Binding-site contacts:
Ligand atom C7 contacts residue LEU99 of chain 1.A at 4.0 Å (hydrophobic).
Ligand atom C8 contacts residue LEU99 of chain 1.A at 4.0 Å (hydrophobic).
Ligand atom C8 contacts residue TRP157 of chain 1.A at 3.7 Å (hydrophobic).
Ligand atom C3 contacts residue TRP157 of chain 1.A at 3.9 Å (hydrophobic).
Ligand atom C2 contacts residue ASN188 of chain 1.A at 3.5 Å.
Ligand atom O1 contacts residue TRP219 of chain 1.A at 3.3 Å.
Ligand atom O2 contacts residue ILE119 of chain 1.A at 3.9 Å.
Ligand atom C9 contacts residue THR161 of chain 1.A at 3.6 Å.
Ligand atom F2 contacts residue LEU195 of chain 1.A at 3.6 Å.
Ligand atom S1 contacts residue PHE122 of chain 1.A at 3.9 Å.
Ligand atom F1 contacts residue GLU192 of chain 1.A at 3.2 Å.
Ligand atom C4 contacts residue TRP219 of chain 1.A at 3.8 Å (hydrophobic).
Ligand atom C6 contacts residue ILE119 of chain 1.A at 4.0 Å (hydrophobic).
Ligand atom O1 contacts residue ASN191 of chain 1.A at 3.4 Å (h-bond).
Ligand atom O1 contacts residue ASN188 of chain 1.A at 3.3 Å (h-bond).
Ligand atom C6 contacts residue GLY118 of chain 1.A at 3.8 Å.
Ligand atom C4 contacts residue PHE122 of chain 1.A at 3.6 Å (hydrophobic).
Ligand atom C3 contacts residue ASN188 of chain 1.A at 3.2 Å.
Ligand atom F3 contacts residue TRP150 of chain 1.A at 3.8 Å.
Ligand atom F2 contacts residue PHE122 of chain 1.A at 3.8 Å.
Ligand atom C9 contacts residue ASN188 of chain 1.A at 3.4 Å.
Ligand atom F3 contacts residue PHE122 of chain 1.A at 3.4 Å.
Ligand atom O2 contacts residue ASN191 of chain 1.A at 2.8 Å (h-bond).
Ligand atom C5 contacts residue ILE119 of chain 1.A at 3.9 Å (hydrophobic).
Ligand atom C9 contacts residue PHE122 of chain 1.A at 3.8 Å (hydrophobic).
Ligand atom C8 contacts residue THR161 of chain 1.A at 3.2 Å.
Ligand atom C9 contacts residue TRP157 of chain 1.A at 4.0 Å (hydrophobic).
Ligand atom C7 contacts residue THR161 of chain 1.A at 3.9 Å.
Ligand atom S1 contacts residue ASN188 of chain 1.A at 4.0 Å.
Ligand atom O2 contacts residue PHE122 of chain 1.A at 3.7 Å.
Ligand atom C2 contacts residue MET154 of chain 1.A at 3.8 Å (hydrophobic).
Ligand atom C5 contacts residue GLY118 of chain 1.A at 4.0 Å.
Ligand atom N1 contacts residue ASN188 of chain 1.A at 4.0 Å.
Ligand atom C5 contacts residue TRP219 of chain 1.A at 3.8 Å (hydrophobic).
Ligand atom N1 contacts residue PHE122 of chain 1.A at 3.3 Å.
Ligand atom C5 contacts residue PHE122 of chain 1.A at 3.8 Å (hydrophobic).
Ligand atom F1 contacts residue TRP150 of chain 1.A at 3.4 Å.
Ligand atom F3 contacts residue TRP157 of chain 1.A at 3.4 Å.
Ligand atom S1 contacts residue ASN191 of chain 1.A at 3.6 Å.
Ligand atom F1 contacts residue PHE196 of chain 1.A at 3.9 Å.

Sequence of chain 1.A:
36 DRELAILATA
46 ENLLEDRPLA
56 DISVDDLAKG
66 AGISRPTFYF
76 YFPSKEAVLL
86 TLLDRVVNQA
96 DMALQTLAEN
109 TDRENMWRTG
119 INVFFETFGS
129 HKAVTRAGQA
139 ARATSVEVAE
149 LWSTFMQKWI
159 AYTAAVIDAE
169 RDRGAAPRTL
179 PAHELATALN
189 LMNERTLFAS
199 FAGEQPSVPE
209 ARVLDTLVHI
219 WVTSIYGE

The protein below binds the small molecule below.
Small molecule (SMILES): O=S(=O)(NCCC(F)(F)F)c1ccccc1